Binding-site contacts:
Ligand atom O1G contacts residue GLU162 of chain 1.D at 3.1 Å (salt-bridge).
Ligand atom O2B contacts residue ARG129 of chain 1.D at 3.9 Å.
Ligand atom N1 contacts residue THR331 of chain 1.D at 3.4 Å (h-bond).
Ligand atom O3A contacts residue GLY131 of chain 1.D at 3.4 Å (h-bond).
Ligand atom C2 contacts residue THR331 of chain 1.D at 3.8 Å.
Ligand atom O2A contacts residue LYS132 of chain 1.D at 3.2 Å (salt-bridge).
Ligand atom O2A contacts residue GLN134 of chain 1.D at 2.9 Å (h-bond).
Ligand atom N7 contacts residue GLN134 of chain 1.D at 3.5 Å (h-bond).
Ligand atom C6 contacts residue ARG169 of chain 1.D at 2.5 Å.
Ligand atom C8 contacts residue GLN134 of chain 1.D at 3.5 Å.
Ligand atom O3A contacts residue ARG129 of chain 1.D at 3.6 Å.
Ligand atom O5' contacts residue GLN134 of chain 1.D at 3.5 Å.
Ligand atom C2 contacts residue ILE330 of chain 1.D at 3.9 Å (hydrophobic).
Ligand atom C5 contacts residue ARG169 of chain 1.D at 3.2 Å.
Ligand atom O1B contacts residue LYS132 of chain 1.D at 3.6 Å (salt-bridge).
Ligand atom O1A contacts residue THR133 of chain 1.D at 3.0 Å (h-bond).
Ligand atom PB contacts residue CA1 of chain 1.I at 3.9 Å.
Ligand atom O1B contacts residue CA1 of chain 1.I at 2.9 Å.
Ligand atom N1 contacts residue ARG169 of chain 1.D at 3.6 Å.
Ligand atom O2G contacts residue PHE128 of chain 1.D at 3.2 Å (h-bond).
Ligand atom O2A contacts residue GLY131 of chain 1.D at 3.3 Å.
Ligand atom N6 contacts residue ARG169 of chain 1.D at 1.4 Å (salt-bridge).
Ligand atom O2B contacts residue THR130 of chain 1.D at 3.7 Å.
Ligand atom N7 contacts residue ARG169 of chain 1.D at 3.3 Å (salt-bridge).
Ligand atom N3B contacts residue CA1 of chain 1.I at 3.7 Å.
Ligand atom O3G contacts residue PHE128 of chain 1.D at 3.7 Å.
Ligand atom O1G contacts residue CA1 of chain 1.I at 1.8 Å.
Ligand atom PA contacts residue THR133 of chain 1.D at 3.5 Å.
Ligand atom N1 contacts residue ALA332 of chain 1.D at 3.8 Å.
Ligand atom O2A contacts residue THR133 of chain 1.D at 2.9 Å (h-bond).
Ligand atom O2G contacts residue LYS132 of chain 1.D at 3.5 Å (salt-bridge).
Ligand atom O3' contacts residue ARG311 of chain 1.D at 3.5 Å (salt-bridge).
Ligand atom N3B contacts residue PHE128 of chain 1.D at 3.4 Å (h-bond).
Ligand atom PG contacts residue PHE128 of chain 1.D at 3.6 Å.
Ligand atom C4' contacts residue ARG129 of chain 1.D at 3.6 Å.
Ligand atom O1B contacts residue THR133 of chain 1.D at 3.2 Å (h-bond).
Ligand atom O2B contacts residue LYS132 of chain 1.D at 3.3 Å.
Ligand atom O3A contacts residue LYS132 of chain 1.D at 3.9 Å.
Ligand atom O2B contacts residue PHE128 of chain 1.D at 3.4 Å (h-bond).
Ligand atom PG contacts residue CA1 of chain 1.I at 3.2 Å.

Sequence of chain 1.D:
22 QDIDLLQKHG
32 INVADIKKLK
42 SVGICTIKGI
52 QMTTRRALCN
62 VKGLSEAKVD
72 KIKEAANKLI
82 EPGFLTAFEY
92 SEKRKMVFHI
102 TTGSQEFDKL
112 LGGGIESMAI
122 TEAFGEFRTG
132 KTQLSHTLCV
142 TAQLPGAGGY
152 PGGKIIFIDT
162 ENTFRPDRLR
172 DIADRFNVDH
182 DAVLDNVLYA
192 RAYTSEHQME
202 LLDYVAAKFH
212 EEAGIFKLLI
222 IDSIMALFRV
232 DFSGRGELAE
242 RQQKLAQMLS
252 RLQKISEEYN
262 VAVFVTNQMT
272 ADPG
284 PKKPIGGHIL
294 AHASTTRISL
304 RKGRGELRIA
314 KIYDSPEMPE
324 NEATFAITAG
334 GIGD

A protein and the small-molecule ligand that binds it are described below.
Small molecule (SMILES): Nc1ncnc2c1ncn2[C@@H]1O[C@H](CO[P](=O)(O)O[P](=O)(O)NP(=O)(O)O)[C@@H](O)[C@H]1O